Binding-site contacts:
Ligand atom C11 contacts residue MET49 of chain 1.A at 3.7 Å (hydrophobic).
Ligand atom N1 contacts residue LEU141 of chain 1.A at 3.3 Å.
Ligand atom N2 contacts residue PHE140 of chain 1.A at 3.9 Å.
Ligand atom N2 contacts residue HIS163 of chain 1.A at 2.8 Å (h-bond).
Ligand atom C13 contacts residue MET165 of chain 1.A at 3.6 Å (hydrophobic).
Ligand atom C12 contacts residue ASP187 of chain 1.A at 3.8 Å.
Ligand atom C2 contacts residue LEU141 of chain 1.A at 3.7 Å (hydrophobic).
Ligand atom C13 contacts residue MET49 of chain 1.A at 3.6 Å (hydrophobic).
Ligand atom C12 contacts residue ARG188 of chain 1.A at 3.6 Å.
Ligand atom C1 contacts residue ASN142 of chain 1.A at 3.3 Å.
Ligand atom O contacts residue ASN142 of chain 1.A at 3.4 Å (h-bond).
Ligand atom C13 contacts residue HIS164 of chain 1.A at 3.8 Å.
Ligand atom C11 contacts residue ARG188 of chain 1.A at 3.7 Å.
Ligand atom C14 contacts residue HIS41 of chain 1.A at 3.8 Å.
Ligand atom O2 contacts residue GLN189 of chain 1.A at 3.6 Å (h-bond).
Ligand atom C12 contacts residue MET165 of chain 1.A at 3.3 Å (hydrophobic).
Ligand atom O1 contacts residue MET165 of chain 1.A at 3.5 Å.
Ligand atom C4 contacts residue GLU166 of chain 1.A at 3.6 Å.
Ligand atom C1 contacts residue LEU141 of chain 1.A at 3.8 Å (hydrophobic).
Ligand atom C3 contacts residue PHE140 of chain 1.A at 3.1 Å (hydrophobic).
Ligand atom C4 contacts residue CYS145 of chain 1.A at 3.8 Å (hydrophobic).
Ligand atom CL contacts residue HIS164 of chain 1.A at 3.5 Å.
Ligand atom C2 contacts residue GLU166 of chain 1.A at 3.6 Å.
Ligand atom CL contacts residue HIS41 of chain 1.A at 3.3 Å.
Ligand atom C4 contacts residue HIS163 of chain 1.A at 3.4 Å.
Ligand atom C2 contacts residue PHE140 of chain 1.A at 3.5 Å (hydrophobic).
Ligand atom N1 contacts residue ASN142 of chain 1.A at 3.3 Å (h-bond).
Ligand atom N contacts residue ASN142 of chain 1.A at 3.8 Å.
Ligand atom C12 contacts residue MET49 of chain 1.A at 3.4 Å (hydrophobic).
Ligand atom O1 contacts residue GLU166 of chain 1.A at 3.0 Å (salt-bridge).
Ligand atom N1 contacts residue PHE140 of chain 1.A at 3.5 Å (h-bond).
Ligand atom C14 contacts residue HIS164 of chain 1.A at 3.3 Å.
Ligand atom C contacts residue ASN142 of chain 1.A at 3.6 Å.
Ligand atom C3 contacts residue GLU166 of chain 1.A at 3.7 Å.
Ligand atom N2 contacts residue GLU166 of chain 1.A at 3.6 Å.
Ligand atom N1 contacts residue GLU166 of chain 1.A at 3.5 Å (salt-bridge).
Ligand atom C9 contacts residue GLN189 of chain 1.A at 3.4 Å.
Ligand atom C11 contacts residue GLN189 of chain 1.A at 3.6 Å.
Ligand atom CL contacts residue ASP187 of chain 1.A at 3.2 Å.
Ligand atom CL contacts residue MET165 of chain 1.A at 3.7 Å.

Sequence of chain 1.A:
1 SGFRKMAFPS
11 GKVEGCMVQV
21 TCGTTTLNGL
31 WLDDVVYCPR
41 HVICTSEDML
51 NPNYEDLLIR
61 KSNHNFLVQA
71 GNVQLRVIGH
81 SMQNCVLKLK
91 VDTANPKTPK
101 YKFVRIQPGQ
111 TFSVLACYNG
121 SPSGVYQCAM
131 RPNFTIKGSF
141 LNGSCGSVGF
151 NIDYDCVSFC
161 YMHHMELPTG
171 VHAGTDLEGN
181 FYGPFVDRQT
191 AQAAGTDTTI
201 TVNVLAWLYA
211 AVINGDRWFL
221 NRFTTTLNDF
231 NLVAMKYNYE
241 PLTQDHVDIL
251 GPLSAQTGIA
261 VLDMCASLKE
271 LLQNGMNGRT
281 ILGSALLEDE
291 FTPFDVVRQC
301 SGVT

The small molecule below binds the protein below.
Small molecule (SMILES): Cn1c(=O)[nH]c2cncc(NC(=O)[C@@H]3CCOc4ccc(Cl)cc43)c21

Sequence of chain 2.A:
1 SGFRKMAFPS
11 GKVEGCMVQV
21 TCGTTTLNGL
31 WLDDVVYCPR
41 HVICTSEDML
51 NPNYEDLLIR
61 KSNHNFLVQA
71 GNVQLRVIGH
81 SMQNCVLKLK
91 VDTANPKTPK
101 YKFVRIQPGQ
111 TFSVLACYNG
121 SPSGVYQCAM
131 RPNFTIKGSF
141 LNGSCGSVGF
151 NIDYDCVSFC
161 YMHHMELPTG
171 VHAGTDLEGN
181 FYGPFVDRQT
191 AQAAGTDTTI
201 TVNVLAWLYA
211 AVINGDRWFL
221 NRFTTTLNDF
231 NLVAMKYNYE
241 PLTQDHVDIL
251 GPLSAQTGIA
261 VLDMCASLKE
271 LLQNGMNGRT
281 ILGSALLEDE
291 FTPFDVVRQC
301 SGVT